This small molecule binds to this protein.
Small molecule (SMILES): CC(=O)N[C@@H]1[C@@H](O)[C@H](O)[C@@H](CO)O[C@H]1O

Sequence of chain 10.K:
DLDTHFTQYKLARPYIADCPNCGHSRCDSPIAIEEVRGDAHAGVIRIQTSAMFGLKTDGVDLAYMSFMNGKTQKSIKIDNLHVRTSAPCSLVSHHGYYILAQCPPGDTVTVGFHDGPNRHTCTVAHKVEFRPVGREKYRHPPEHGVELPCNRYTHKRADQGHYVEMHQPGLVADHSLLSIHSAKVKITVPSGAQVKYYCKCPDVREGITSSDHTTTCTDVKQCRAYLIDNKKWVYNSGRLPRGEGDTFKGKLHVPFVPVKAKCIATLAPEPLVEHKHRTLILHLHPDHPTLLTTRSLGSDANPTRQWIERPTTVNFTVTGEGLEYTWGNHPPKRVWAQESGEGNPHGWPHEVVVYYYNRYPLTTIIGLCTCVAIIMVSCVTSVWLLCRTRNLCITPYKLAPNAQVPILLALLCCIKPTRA

Binding-site contacts:
Ligand atom O5 contacts residue ASN315 of chain 10.K at 2.4 Å (h-bond).
Ligand atom C7 contacts residue ASN315 of chain 10.K at 3.3 Å.
Ligand atom O5 contacts residue THR313 of chain 10.K at 4.3 Å.
Ligand atom C3 contacts residue ASN315 of chain 10.K at 3.8 Å.
Ligand atom C2 contacts residue ASN315 of chain 10.K at 2.5 Å.
Ligand atom C8 contacts residue ILE281 of chain 10.K at 4.5 Å (hydrophobic).
Ligand atom O5 contacts residue VAL314 of chain 10.K at 3.8 Å.
Ligand atom C6 contacts residue THR313 of chain 10.K at 4.5 Å.
Ligand atom N2 contacts residue ASN315 of chain 10.K at 2.8 Å (h-bond).
Ligand atom O7 contacts residue ASN315 of chain 10.K at 4.2 Å.
Ligand atom C8 contacts residue ASN315 of chain 10.K at 3.5 Å.
Ligand atom C1 contacts residue VAL314 of chain 10.K at 4.4 Å (hydrophobic).
Ligand atom C5 contacts residue ASN315 of chain 10.K at 3.7 Å.
Ligand atom C1 contacts residue ASN315 of chain 10.K at 1.4 Å.
Ligand atom C6 contacts residue ASN315 of chain 10.K at 4.5 Å.
Ligand atom C4 contacts residue ASN315 of chain 10.K at 4.3 Å.